Binding-site contacts:
Ligand atom O7 contacts residue ASN168 of chain 1.A at 3.1 Å (h-bond).
Ligand atom N2 contacts residue SER170 of chain 1.A at 3.9 Å.
Ligand atom C4 contacts residue ASN168 of chain 1.A at 4.2 Å.
Ligand atom C5 contacts residue LEU166 of chain 1.A at 3.6 Å (hydrophobic).
Ligand atom C2 contacts residue ASN168 of chain 1.A at 2.5 Å.
Ligand atom C5 contacts residue ASN168 of chain 1.A at 3.6 Å.
Ligand atom C6 contacts residue LEU166 of chain 1.A at 3.6 Å (hydrophobic).
Ligand atom C1 contacts residue TRP182 of chain 1.A at 4.5 Å (hydrophobic).
Ligand atom C8 contacts residue ASN168 of chain 1.A at 4.4 Å.
Ligand atom O4 contacts residue THR183 of chain 1.A at 3.4 Å (h-bond).
Ligand atom C1 contacts residue GLU184 of chain 1.A at 4.5 Å.
Ligand atom O5 contacts residue LEU166 of chain 1.A at 4.0 Å.
Ligand atom O7 contacts residue VAL172 of chain 1.A at 4.4 Å.
Ligand atom C1 contacts residue ASN168 of chain 1.A at 1.4 Å.
Ligand atom O5 contacts residue ASN168 of chain 1.A at 2.3 Å (h-bond).
Ligand atom C8 contacts residue TRP182 of chain 1.A at 3.8 Å (hydrophobic).
Ligand atom C8 contacts residue VAL172 of chain 1.A at 3.6 Å (hydrophobic).
Ligand atom O6 contacts residue GLU184 of chain 1.A at 2.7 Å (salt-bridge).
Ligand atom C7 contacts residue ASN168 of chain 1.A at 3.2 Å.
Ligand atom N2 contacts residue ASN168 of chain 1.A at 3.0 Å (h-bond).
Ligand atom C2 contacts residue TRP182 of chain 1.A at 4.0 Å (hydrophobic).
Ligand atom N2 contacts residue TRP182 of chain 1.A at 3.5 Å.
Ligand atom C6 contacts residue TRP182 of chain 1.A at 3.9 Å (hydrophobic).
Ligand atom C4 contacts residue THR183 of chain 1.A at 4.4 Å.
Ligand atom C1 contacts residue SER170 of chain 1.A at 4.0 Å.
Ligand atom C6 contacts residue GLU184 of chain 1.A at 4.0 Å.
Ligand atom C3 contacts residue THR183 of chain 1.A at 4.5 Å.
Ligand atom C3 contacts residue TRP182 of chain 1.A at 3.7 Å (hydrophobic).
Ligand atom C3 contacts residue ASN168 of chain 1.A at 3.8 Å.
Ligand atom C8 contacts residue LEU166 of chain 1.A at 4.3 Å (hydrophobic).
Ligand atom O3 contacts residue TRP182 of chain 1.A at 3.6 Å.
Ligand atom C7 contacts residue TRP182 of chain 1.A at 4.4 Å (hydrophobic).
Ligand atom O6 contacts residue TRP182 of chain 1.A at 3.8 Å.
Ligand atom C2 contacts residue SER170 of chain 1.A at 4.4 Å.

This protein binds this small molecule.
Small molecule (SMILES): CC(=O)N[C@H]1[C@H](O[C@H]2[C@H](O)[C@@H](NC(C)=O)CO[C@@H]2CO)O[C@H](CO)[C@@H](O)[C@@H]1O

Sequence of chain 1.A:
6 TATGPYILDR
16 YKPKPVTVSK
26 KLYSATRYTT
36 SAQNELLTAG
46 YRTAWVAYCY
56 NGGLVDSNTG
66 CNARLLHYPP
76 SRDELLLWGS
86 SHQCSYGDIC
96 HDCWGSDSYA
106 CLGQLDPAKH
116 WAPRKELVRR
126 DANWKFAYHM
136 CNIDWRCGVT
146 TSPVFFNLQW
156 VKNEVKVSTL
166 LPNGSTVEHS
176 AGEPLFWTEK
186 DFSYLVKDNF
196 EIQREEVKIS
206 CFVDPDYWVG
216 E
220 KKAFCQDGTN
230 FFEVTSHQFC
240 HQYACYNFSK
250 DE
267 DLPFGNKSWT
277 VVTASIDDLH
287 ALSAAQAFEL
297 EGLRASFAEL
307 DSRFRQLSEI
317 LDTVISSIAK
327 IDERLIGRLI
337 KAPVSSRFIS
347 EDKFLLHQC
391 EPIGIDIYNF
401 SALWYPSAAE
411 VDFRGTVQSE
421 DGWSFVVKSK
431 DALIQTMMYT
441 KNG